Binding-site contacts:
Ligand atom C1 contacts residue NAG1 of chain 1.N at 1.7 Å.
Ligand atom O3 contacts residue BMA1 of chain 1.P at 1.1 Å.
Ligand atom C3 contacts residue NAG1 of chain 1.N at 4.1 Å.
Ligand atom C3 contacts residue BMA1 of chain 1.P at 2.5 Å.
Ligand atom C4 contacts residue BMA1 of chain 1.P at 3.6 Å.
Ligand atom O5 contacts residue NAG1 of chain 1.N at 2.5 Å (h-bond).
Ligand atom C2 contacts residue BMA1 of chain 1.P at 3.2 Å.
Ligand atom O2 contacts residue BMA1 of chain 1.P at 3.0 Å (h-bond).
Ligand atom C2 contacts residue NAG1 of chain 1.N at 2.9 Å.
Ligand atom O2 contacts residue NAG1 of chain 1.N at 3.4 Å (h-bond).
Ligand atom C5 contacts residue NAG1 of chain 1.N at 3.8 Å.
Ligand atom O2 contacts residue HIS2 of chain 1.B at 3.4 Å (h-bond).
Ligand atom C2 contacts residue HIS2 of chain 1.B at 4.5 Å.
Ligand atom O4 contacts residue BMA1 of chain 1.P at 4.0 Å.
Ligand atom O6 contacts residue NAG1 of chain 1.N at 4.5 Å.

Sequence of chain 1.B:
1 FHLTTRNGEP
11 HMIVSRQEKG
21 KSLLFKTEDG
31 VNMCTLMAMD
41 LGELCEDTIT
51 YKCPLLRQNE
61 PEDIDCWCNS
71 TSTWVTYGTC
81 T

A small-molecule ligand and the protein it binds are described below.
Small molecule (SMILES): OC[C@H]1O[C@@H](O)[C@@H](O)[C@@H](O)[C@@H]1O